Sequence of chain 2.A:
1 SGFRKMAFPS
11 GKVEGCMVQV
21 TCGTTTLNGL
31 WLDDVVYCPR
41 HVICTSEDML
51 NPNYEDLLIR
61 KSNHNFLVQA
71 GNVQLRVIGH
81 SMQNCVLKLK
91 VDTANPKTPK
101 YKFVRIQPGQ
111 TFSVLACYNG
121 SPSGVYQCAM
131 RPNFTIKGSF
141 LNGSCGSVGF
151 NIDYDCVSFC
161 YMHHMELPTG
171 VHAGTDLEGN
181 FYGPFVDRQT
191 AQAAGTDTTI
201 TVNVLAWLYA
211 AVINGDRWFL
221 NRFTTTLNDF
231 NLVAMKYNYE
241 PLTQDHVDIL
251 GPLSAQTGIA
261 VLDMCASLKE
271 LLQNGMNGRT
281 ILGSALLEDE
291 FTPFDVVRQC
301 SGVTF

Binding-site contacts:
Ligand atom N25 contacts residue ILE213 of chain 1.A at 4.2 Å.
Ligand atom C14 contacts residue CYS300 of chain 1.A at 4.1 Å (hydrophobic).
Ligand atom C01 contacts residue ASN142 of chain 2.A at 3.8 Å.
Ligand atom C23 contacts residue CYS300 of chain 1.A at 4.0 Å (hydrophobic).
Ligand atom N25 contacts residue CYS300 of chain 1.A at 3.4 Å.
Ligand atom C16 contacts residue SER301 of chain 1.A at 4.3 Å.
Ligand atom C21 contacts residue PRO252 of chain 1.A at 4.4 Å (hydrophobic).
Ligand atom C21 contacts residue GLN256 of chain 1.A at 4.2 Å.
Ligand atom C19 contacts residue VAL297 of chain 1.A at 4.2 Å (hydrophobic).
Ligand atom C17 contacts residue GLN256 of chain 1.A at 4.5 Å.
Ligand atom C23 contacts residue GLN256 of chain 1.A at 3.8 Å.
Ligand atom C06 contacts residue ASN142 of chain 2.A at 4.1 Å.
Ligand atom O24 contacts residue CYS300 of chain 1.A at 4.0 Å.
Ligand atom C20 contacts residue VAL297 of chain 1.A at 3.9 Å (hydrophobic).
Ligand atom C07 contacts residue ASN142 of chain 2.A at 3.2 Å.
Ligand atom C22 contacts residue VAL297 of chain 1.A at 4.4 Å (hydrophobic).
Ligand atom C15 contacts residue CYS300 of chain 1.A at 4.0 Å (hydrophobic).
Ligand atom C23 contacts residue LEU253 of chain 1.A at 4.3 Å (hydrophobic).
Ligand atom C22 contacts residue GLN256 of chain 1.A at 4.0 Å.
Ligand atom O24 contacts residue LEU253 of chain 1.A at 3.3 Å.
Ligand atom C02 contacts residue ASN142 of chain 2.A at 4.0 Å.
Ligand atom O24 contacts residue ILE213 of chain 1.A at 2.9 Å.
Ligand atom C21 contacts residue LEU253 of chain 1.A at 4.5 Å (hydrophobic).
Ligand atom C21 contacts residue VAL297 of chain 1.A at 4.0 Å (hydrophobic).
Ligand atom C15 contacts residue GLN256 of chain 1.A at 3.7 Å.
Ligand atom N11 contacts residue CYS300 of chain 1.A at 4.2 Å.
Ligand atom O24 contacts residue GLN256 of chain 1.A at 4.0 Å.
Ligand atom C16 contacts residue CYS300 of chain 1.A at 3.6 Å (hydrophobic).
Ligand atom C10 contacts residue GLN256 of chain 1.A at 4.2 Å.
Ligand atom C23 contacts residue ILE213 of chain 1.A at 3.9 Å (hydrophobic).
Ligand atom N25 contacts residue GLN256 of chain 1.A at 4.3 Å.

A small-molecule ligand and the protein it binds are described below.
Small molecule (SMILES): Cc1ccc(N2CCN(CC[C@@H]3NC(=O)c4ccccc43)CC2)cc1C

Sequence of chain 1.A:
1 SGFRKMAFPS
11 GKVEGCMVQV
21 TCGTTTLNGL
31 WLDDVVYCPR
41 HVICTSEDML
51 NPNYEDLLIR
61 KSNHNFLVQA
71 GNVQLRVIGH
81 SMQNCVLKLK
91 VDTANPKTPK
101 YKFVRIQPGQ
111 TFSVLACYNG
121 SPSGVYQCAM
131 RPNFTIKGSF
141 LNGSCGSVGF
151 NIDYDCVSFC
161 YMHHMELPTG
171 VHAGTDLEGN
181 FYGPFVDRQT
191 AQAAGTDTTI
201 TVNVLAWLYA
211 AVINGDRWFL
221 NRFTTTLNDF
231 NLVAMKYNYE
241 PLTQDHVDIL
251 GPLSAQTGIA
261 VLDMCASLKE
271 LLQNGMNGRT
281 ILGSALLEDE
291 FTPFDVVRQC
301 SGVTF